Binding-site contacts:
Ligand atom C36 contacts residue ILE79 of chain 1.A at 3.9 Å (hydrophobic).
Ligand atom N04 contacts residue PHE66 of chain 1.A at 4.2 Å.
Ligand atom C06 contacts residue PHE66 of chain 1.A at 3.7 Å (hydrophobic).
Ligand atom O03 contacts residue MET32 of chain 1.A at 4.2 Å.
Ligand atom C04 contacts residue PHE66 of chain 1.A at 4.3 Å (hydrophobic).
Ligand atom C06 contacts residue MET32 of chain 1.A at 3.3 Å (hydrophobic).
Ligand atom N06 contacts residue MET32 of chain 1.A at 4.5 Å.
Ligand atom C33 contacts residue SER69 of chain 1.A at 4.3 Å.
Ligand atom C28 contacts residue ILE33 of chain 1.A at 4.1 Å (hydrophobic).
Ligand atom C36 contacts residue GLU81 of chain 1.A at 4.5 Å.
Ligand atom C36 contacts residue ARG83 of chain 1.A at 4.1 Å.
Ligand atom C34 contacts residue LEU36 of chain 1.A at 4.1 Å (hydrophobic).
Ligand atom C34 contacts residue PHE66 of chain 1.A at 3.8 Å (hydrophobic).
Ligand atom O06 contacts residue ILE79 of chain 1.A at 3.9 Å.
Ligand atom C04 contacts residue MET32 of chain 1.A at 3.5 Å (hydrophobic).
Ligand atom C35 contacts residue GLY82 of chain 1.A at 3.5 Å.
Ligand atom C29 contacts residue ASN30 of chain 1.A at 4.3 Å.
Ligand atom C05 contacts residue PHE66 of chain 1.A at 4.1 Å (hydrophobic).
Ligand atom C33 contacts residue ILE79 of chain 1.A at 3.6 Å (hydrophobic).
Ligand atom C37 contacts residue ILE79 of chain 1.A at 4.1 Å (hydrophobic).
Ligand atom C32 contacts residue ILE79 of chain 1.A at 4.2 Å (hydrophobic).
Ligand atom N06 contacts residue PHE66 of chain 1.A at 4.3 Å.
Ligand atom C05 contacts residue MET32 of chain 1.A at 4.1 Å (hydrophobic).
Ligand atom O03 contacts residue ASN30 of chain 1.A at 3.6 Å (h-bond).
Ligand atom C07 contacts residue MET32 of chain 1.A at 4.0 Å (hydrophobic).
Ligand atom C26 contacts residue PHE66 of chain 1.A at 3.5 Å (hydrophobic).
Ligand atom O07 contacts residue MET32 of chain 1.A at 4.5 Å.
Ligand atom C28 contacts residue ASN30 of chain 1.A at 4.4 Å.
Ligand atom C34 contacts residue MET32 of chain 1.A at 4.0 Å (hydrophobic).
Ligand atom C34 contacts residue GLY82 of chain 1.A at 4.5 Å.
Ligand atom C08 contacts residue MET32 of chain 1.A at 3.6 Å (hydrophobic).
Ligand atom C35 contacts residue GLU81 of chain 1.A at 3.9 Å.
Ligand atom C35 contacts residue PHE66 of chain 1.A at 4.2 Å (hydrophobic).
Ligand atom C27 contacts residue PHE66 of chain 1.A at 4.3 Å (hydrophobic).
Ligand atom C35 contacts residue ILE79 of chain 1.A at 4.1 Å (hydrophobic).

Sequence of chain 1.A:
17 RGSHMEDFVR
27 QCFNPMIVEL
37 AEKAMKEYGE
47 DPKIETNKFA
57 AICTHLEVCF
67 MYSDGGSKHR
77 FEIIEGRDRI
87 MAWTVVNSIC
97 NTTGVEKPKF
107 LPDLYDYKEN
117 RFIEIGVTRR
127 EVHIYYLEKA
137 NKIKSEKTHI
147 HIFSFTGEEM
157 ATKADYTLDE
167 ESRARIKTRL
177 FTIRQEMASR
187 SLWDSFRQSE

A protein and the small-molecule ligand that binds it are described below.
Small molecule (SMILES): C[C@H](C[C@@H](C[C@H](C[C@@H](C[C@@H](CCN1CCCC1=O)N1CCCC1=O)N1CCCC1=O)N1CCCC1=O)N1CCCC1=O)N1CCCC1=O